Binding-site contacts:
Ligand atom N2 contacts residue ASN622 of chain 1.E at 2.9 Å (h-bond).
Ligand atom C4 contacts residue ASN622 of chain 1.E at 4.2 Å.
Ligand atom C3 contacts residue ASN622 of chain 1.E at 3.8 Å.
Ligand atom O7 contacts residue ASN622 of chain 1.E at 3.5 Å (h-bond).
Ligand atom C1 contacts residue ASN622 of chain 1.E at 1.4 Å.
Ligand atom C7 contacts residue ASN622 of chain 1.E at 3.5 Å.
Ligand atom C5 contacts residue ASN622 of chain 1.E at 3.7 Å.
Ligand atom C2 contacts residue ASN622 of chain 1.E at 2.4 Å.
Ligand atom O5 contacts residue ASN622 of chain 1.E at 2.4 Å (h-bond).

The small molecule below binds the protein below.
Small molecule (SMILES): CC(=O)N[C@@H]1[C@@H](O)[C@H](O)[C@@H](CO)O[C@H]1O

Sequence of chain 1.E:
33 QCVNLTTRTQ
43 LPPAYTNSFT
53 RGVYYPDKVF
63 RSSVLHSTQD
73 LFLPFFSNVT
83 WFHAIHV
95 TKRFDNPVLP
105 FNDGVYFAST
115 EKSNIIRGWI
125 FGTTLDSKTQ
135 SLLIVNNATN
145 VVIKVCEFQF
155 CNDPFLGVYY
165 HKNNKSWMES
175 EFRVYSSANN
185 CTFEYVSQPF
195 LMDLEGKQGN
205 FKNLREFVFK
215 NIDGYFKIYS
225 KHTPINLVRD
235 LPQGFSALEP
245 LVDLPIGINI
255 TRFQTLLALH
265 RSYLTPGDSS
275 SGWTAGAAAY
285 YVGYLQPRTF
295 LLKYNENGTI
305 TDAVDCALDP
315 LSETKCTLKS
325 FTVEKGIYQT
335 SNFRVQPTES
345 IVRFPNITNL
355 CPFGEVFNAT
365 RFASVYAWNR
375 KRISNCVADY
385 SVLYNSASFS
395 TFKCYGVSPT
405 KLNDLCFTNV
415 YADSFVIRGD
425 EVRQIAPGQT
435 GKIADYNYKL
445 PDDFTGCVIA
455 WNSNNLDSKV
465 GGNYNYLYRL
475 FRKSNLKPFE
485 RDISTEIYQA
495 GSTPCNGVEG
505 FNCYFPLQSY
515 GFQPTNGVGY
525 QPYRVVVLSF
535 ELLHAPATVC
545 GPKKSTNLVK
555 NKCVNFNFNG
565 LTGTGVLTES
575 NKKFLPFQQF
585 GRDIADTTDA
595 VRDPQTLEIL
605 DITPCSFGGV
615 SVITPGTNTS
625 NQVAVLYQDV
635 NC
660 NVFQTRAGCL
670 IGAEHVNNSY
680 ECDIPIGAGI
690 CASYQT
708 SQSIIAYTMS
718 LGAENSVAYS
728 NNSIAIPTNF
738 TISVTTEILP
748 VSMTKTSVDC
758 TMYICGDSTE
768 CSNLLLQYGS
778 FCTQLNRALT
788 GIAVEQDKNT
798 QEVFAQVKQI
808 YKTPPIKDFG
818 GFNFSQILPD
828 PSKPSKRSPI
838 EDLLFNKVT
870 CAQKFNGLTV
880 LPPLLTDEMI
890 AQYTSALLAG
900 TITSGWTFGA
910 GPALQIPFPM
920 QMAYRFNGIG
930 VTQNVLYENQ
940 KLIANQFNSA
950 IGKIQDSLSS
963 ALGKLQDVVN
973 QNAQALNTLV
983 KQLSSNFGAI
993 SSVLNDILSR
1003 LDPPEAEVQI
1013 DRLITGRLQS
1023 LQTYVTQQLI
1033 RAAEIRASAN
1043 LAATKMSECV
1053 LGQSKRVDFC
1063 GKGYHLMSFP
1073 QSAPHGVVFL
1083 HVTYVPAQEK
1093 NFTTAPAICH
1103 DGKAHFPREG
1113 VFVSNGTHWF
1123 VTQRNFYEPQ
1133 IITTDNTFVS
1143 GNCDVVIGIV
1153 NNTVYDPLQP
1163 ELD